Binding-site contacts:
Ligand atom C20 contacts residue LEU261 of chain 1.A at 3.6 Å (hydrophobic).
Ligand atom C08 contacts residue SER85 of chain 1.A at 3.8 Å.
Ligand atom C15 contacts residue PHE78 of chain 1.A at 3.7 Å (hydrophobic).
Ligand atom O04 contacts residue LEU265 of chain 1.A at 3.7 Å.
Ligand atom C18 contacts residue GLN82 of chain 1.A at 3.9 Å.
Ligand atom O05 contacts residue GLN82 of chain 1.A at 3.8 Å.
Ligand atom O03 contacts residue HIS245 of chain 1.A at 2.8 Å (h-bond).
Ligand atom C10 contacts residue SER85 of chain 1.A at 3.6 Å.
Ligand atom C13 contacts residue PHE78 of chain 1.A at 3.5 Å (hydrophobic).
Ligand atom C11 contacts residue GLN82 of chain 1.A at 3.8 Å.
Ligand atom CL1 contacts residue LYS253 of chain 1.A at 3.2 Å.
Ligand atom C08 contacts residue CYS81 of chain 1.A at 3.6 Å (hydrophobic).
Ligand atom C20 contacts residue ALA259 of chain 1.A at 3.6 Å (hydrophobic).
Ligand atom C21 contacts residue VAL249 of chain 1.A at 3.6 Å (hydrophobic).
Ligand atom O04 contacts residue TYR119 of chain 1.A at 2.7 Å (h-bond).
Ligand atom C15 contacts residue ILE159 of chain 1.A at 3.8 Å (hydrophobic).
Ligand atom C18 contacts residue ALA260 of chain 1.A at 3.4 Å (hydrophobic).
Ligand atom O05 contacts residue PHE78 of chain 1.A at 3.9 Å.
Ligand atom O02 contacts residue HIS245 of chain 1.A at 3.2 Å.
Ligand atom CL1 contacts residue LEU261 of chain 1.A at 3.8 Å.
Ligand atom C13 contacts residue ILE159 of chain 1.A at 3.7 Å (hydrophobic).
Ligand atom C18 contacts residue ILE252 of chain 1.A at 3.9 Å (hydrophobic).
Ligand atom O03 contacts residue TYR269 of chain 1.A at 2.7 Å (h-bond).
Ligand atom C19 contacts residue ILE252 of chain 1.A at 3.4 Å (hydrophobic).
Ligand atom C14 contacts residue GLN82 of chain 1.A at 3.8 Å.
Ligand atom C21 contacts residue ILE252 of chain 1.A at 3.7 Å (hydrophobic).
Ligand atom O04 contacts residue SER85 of chain 1.A at 2.7 Å (h-bond).
Ligand atom C22 contacts residue LEU261 of chain 1.A at 3.8 Å (hydrophobic).
Ligand atom C08 contacts residue GLN82 of chain 1.A at 3.7 Å.
Ligand atom C07 contacts residue HIS245 of chain 1.A at 3.8 Å.
Ligand atom C06 contacts residue HIS245 of chain 1.A at 3.8 Å.
Ligand atom C18 contacts residue ALA259 of chain 1.A at 3.5 Å (hydrophobic).
Ligand atom C10 contacts residue HIS245 of chain 1.A at 3.7 Å.
Ligand atom C10 contacts residue TYR119 of chain 1.A at 3.4 Å (hydrophobic).
Ligand atom C16 contacts residue GLN82 of chain 1.A at 3.6 Å.
Ligand atom C20 contacts residue ALA260 of chain 1.A at 3.4 Å (hydrophobic).
Ligand atom O03 contacts residue TYR119 of chain 1.A at 3.2 Å (h-bond).
Ligand atom O05 contacts residue PHE156 of chain 1.A at 3.9 Å.
Ligand atom C17 contacts residue ILE252 of chain 1.A at 3.5 Å (hydrophobic).
Ligand atom C10 contacts residue TYR269 of chain 1.A at 3.9 Å (hydrophobic).

A small-molecule ligand and the protein it binds are described below.
Small molecule (SMILES): CC(C)(Oc1ccc(C(=O)c2ccc(Cl)cc2)cc1)C(=O)O

Sequence of chain 1.A:
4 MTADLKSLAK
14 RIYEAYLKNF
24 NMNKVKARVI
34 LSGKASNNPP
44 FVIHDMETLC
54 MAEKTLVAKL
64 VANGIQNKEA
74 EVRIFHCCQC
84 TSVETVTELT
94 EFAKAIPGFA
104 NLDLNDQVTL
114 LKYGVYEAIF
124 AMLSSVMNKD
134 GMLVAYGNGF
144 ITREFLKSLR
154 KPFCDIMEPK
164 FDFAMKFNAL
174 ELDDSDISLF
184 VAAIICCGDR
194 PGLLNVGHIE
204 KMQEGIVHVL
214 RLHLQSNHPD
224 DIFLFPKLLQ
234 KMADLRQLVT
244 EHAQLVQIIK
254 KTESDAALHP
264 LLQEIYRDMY